Binding-site contacts:
Ligand atom C4 contacts residue LEU38 of chain 1.A at 4.5 Å (hydrophobic).
Ligand atom C3 contacts residue ALA30 of chain 1.A at 4.0 Å (hydrophobic).
Ligand atom C4 contacts residue ILE31 of chain 1.A at 4.5 Å (hydrophobic).
Ligand atom C3 contacts residue LEU38 of chain 1.A at 3.6 Å (hydrophobic).
Ligand atom C14 contacts residue THR27 of chain 1.B at 3.5 Å.
Ligand atom C3 contacts residue CYS29 of chain 1.A at 3.6 Å (hydrophobic).
Ligand atom C8 contacts residue ILE31 of chain 1.A at 3.8 Å (hydrophobic).
Ligand atom O15 contacts residue GLY41 of chain 1.B at 3.8 Å.
Ligand atom C5 contacts residue GLY28 of chain 1.B at 3.7 Å.
Ligand atom C11 contacts residue CYS40 of chain 1.B at 3.8 Å (hydrophobic).
Ligand atom C13 contacts residue THR27 of chain 1.B at 3.4 Å.
Ligand atom C12 contacts residue THR27 of chain 1.B at 4.5 Å.
Ligand atom C11 contacts residue CYS29 of chain 1.B at 4.2 Å (hydrophobic).
Ligand atom C3 contacts residue GLY28 of chain 1.B at 4.3 Å.
Ligand atom C12 contacts residue CYS40 of chain 1.B at 4.4 Å (hydrophobic).
Ligand atom C5 contacts residue THR27 of chain 1.B at 4.2 Å.
Ligand atom C10 contacts residue CYS29 of chain 1.B at 4.0 Å (hydrophobic).
Ligand atom C3 contacts residue THR27 of chain 1.B at 4.5 Å.
Ligand atom C12 contacts residue GLY41 of chain 1.B at 4.2 Å.
Ligand atom O15 contacts residue CYS40 of chain 1.B at 4.2 Å.
Ligand atom C3 contacts residue ILE31 of chain 1.A at 4.5 Å (hydrophobic).

Sequence of chain 1.A:
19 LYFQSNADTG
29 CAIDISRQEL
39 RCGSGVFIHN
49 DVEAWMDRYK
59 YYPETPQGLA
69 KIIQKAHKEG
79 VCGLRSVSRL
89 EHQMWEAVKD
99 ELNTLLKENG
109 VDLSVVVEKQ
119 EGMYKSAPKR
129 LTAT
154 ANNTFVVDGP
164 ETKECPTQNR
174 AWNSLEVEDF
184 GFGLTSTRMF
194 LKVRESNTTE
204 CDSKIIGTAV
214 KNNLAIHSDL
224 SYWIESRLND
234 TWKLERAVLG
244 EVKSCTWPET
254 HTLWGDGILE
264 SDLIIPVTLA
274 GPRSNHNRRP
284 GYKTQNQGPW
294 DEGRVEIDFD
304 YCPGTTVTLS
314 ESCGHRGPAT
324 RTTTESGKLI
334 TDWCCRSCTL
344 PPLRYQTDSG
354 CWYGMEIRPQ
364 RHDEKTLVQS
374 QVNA

This protein binds this small molecule.
Small molecule (SMILES): CC(C)(C)CC(C)(C)c1ccc(OCCOCCOCCOCCOCCOCCOCCOCCOCCOCCO)cc1

Sequence of chain 1.B:
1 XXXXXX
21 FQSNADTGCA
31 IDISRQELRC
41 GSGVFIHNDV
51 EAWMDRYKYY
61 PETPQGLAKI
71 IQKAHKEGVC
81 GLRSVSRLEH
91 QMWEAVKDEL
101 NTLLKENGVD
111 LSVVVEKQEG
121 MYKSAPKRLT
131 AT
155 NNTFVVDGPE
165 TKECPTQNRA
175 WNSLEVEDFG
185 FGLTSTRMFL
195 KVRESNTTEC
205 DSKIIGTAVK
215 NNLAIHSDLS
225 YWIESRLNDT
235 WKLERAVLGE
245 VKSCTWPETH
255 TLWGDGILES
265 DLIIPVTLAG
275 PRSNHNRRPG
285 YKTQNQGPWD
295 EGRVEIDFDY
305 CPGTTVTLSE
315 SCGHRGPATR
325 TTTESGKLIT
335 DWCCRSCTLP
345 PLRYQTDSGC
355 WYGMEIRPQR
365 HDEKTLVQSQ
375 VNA